Sequence of chain 1.A:
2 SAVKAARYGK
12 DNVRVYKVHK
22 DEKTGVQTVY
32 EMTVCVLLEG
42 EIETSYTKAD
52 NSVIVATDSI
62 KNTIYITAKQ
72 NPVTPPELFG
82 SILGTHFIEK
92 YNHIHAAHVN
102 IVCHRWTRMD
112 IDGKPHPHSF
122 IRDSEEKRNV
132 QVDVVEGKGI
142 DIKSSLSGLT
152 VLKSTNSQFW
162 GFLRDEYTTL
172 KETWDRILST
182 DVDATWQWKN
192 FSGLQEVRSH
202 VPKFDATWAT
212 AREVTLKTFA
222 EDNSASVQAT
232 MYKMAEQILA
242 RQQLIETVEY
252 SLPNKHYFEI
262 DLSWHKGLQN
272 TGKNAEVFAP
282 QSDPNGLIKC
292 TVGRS

Binding-site contacts:
Ligand atom N7 contacts residue THR58 of chain 2.A at 2.8 Å (h-bond).
Ligand atom C4 contacts residue ASN255 of chain 1.A at 3.9 Å.
Ligand atom C2 contacts residue ASN255 of chain 1.A at 3.8 Å.
Ligand atom O2 contacts residue VAL228 of chain 1.A at 2.9 Å (h-bond).
Ligand atom N3 contacts residue ARG177 of chain 1.A at 3.0 Å (salt-bridge).
Ligand atom O6 contacts residue GLN229 of chain 1.A at 2.9 Å (h-bond).
Ligand atom C5 contacts residue PHE160 of chain 1.A at 3.3 Å (hydrophobic).
Ligand atom C2 contacts residue ARG177 of chain 1.A at 3.6 Å.
Ligand atom N8 contacts residue ASP59 of chain 2.A at 3.8 Å.
Ligand atom N9 contacts residue THR58 of chain 2.A at 3.9 Å.
Ligand atom N1 contacts residue PHE160 of chain 1.A at 3.6 Å.
Ligand atom N3 contacts residue PHE160 of chain 1.A at 3.7 Å.
Ligand atom O6 contacts residue THR58 of chain 2.A at 3.8 Å.
Ligand atom C4 contacts residue ARG177 of chain 1.A at 3.8 Å.
Ligand atom N8 contacts residue LEU171 of chain 1.A at 3.7 Å.
Ligand atom N9 contacts residue PHE160 of chain 1.A at 3.4 Å.
Ligand atom O2 contacts residue ARG177 of chain 1.A at 2.9 Å (salt-bridge).
Ligand atom N8 contacts residue THR58 of chain 2.A at 3.2 Å (h-bond).
Ligand atom O6 contacts residue TYR9 of chain 2.A at 3.8 Å.
Ligand atom C6 contacts residue GLN229 of chain 1.A at 3.8 Å.
Ligand atom C2 contacts residue PHE160 of chain 1.A at 3.7 Å (hydrophobic).
Ligand atom O2 contacts residue PHE160 of chain 1.A at 4.0 Å.
Ligand atom O6 contacts residue PHE160 of chain 1.A at 3.9 Å.
Ligand atom N7 contacts residue PHE160 of chain 1.A at 3.5 Å.
Ligand atom C2 contacts residue VAL228 of chain 1.A at 4.0 Å (hydrophobic).
Ligand atom N8 contacts residue PHE160 of chain 1.A at 3.5 Å.
Ligand atom O6 contacts residue ILE55 of chain 2.A at 3.4 Å.
Ligand atom O2 contacts residue SER227 of chain 1.A at 3.5 Å.
Ligand atom O6 contacts residue ILE289 of chain 1.A at 4.0 Å.
Ligand atom C4 contacts residue PHE160 of chain 1.A at 3.2 Å (hydrophobic).
Ligand atom N8 contacts residue ALA57 of chain 2.A at 3.7 Å.
Ligand atom N9 contacts residue LEU171 of chain 1.A at 3.9 Å.
Ligand atom C6 contacts residue PHE160 of chain 1.A at 3.4 Å (hydrophobic).
Ligand atom O2 contacts residue ASN255 of chain 1.A at 4.0 Å.
Ligand atom N7 contacts residue ALA57 of chain 2.A at 3.5 Å.
Ligand atom N3 contacts residue ASN255 of chain 1.A at 3.3 Å (h-bond).
Ligand atom N1 contacts residue GLN229 of chain 1.A at 2.9 Å (h-bond).
Ligand atom O2 contacts residue GLN229 of chain 1.A at 3.8 Å.
Ligand atom C5 contacts residue THR58 of chain 2.A at 3.9 Å.
Ligand atom C2 contacts residue GLN229 of chain 1.A at 3.8 Å.

A protein and the small-molecule ligand that binds it are described below.
Small molecule (SMILES): O=c1[nH]c(=O)c2nn[nH]c2[nH]1

Sequence of chain 2.A:
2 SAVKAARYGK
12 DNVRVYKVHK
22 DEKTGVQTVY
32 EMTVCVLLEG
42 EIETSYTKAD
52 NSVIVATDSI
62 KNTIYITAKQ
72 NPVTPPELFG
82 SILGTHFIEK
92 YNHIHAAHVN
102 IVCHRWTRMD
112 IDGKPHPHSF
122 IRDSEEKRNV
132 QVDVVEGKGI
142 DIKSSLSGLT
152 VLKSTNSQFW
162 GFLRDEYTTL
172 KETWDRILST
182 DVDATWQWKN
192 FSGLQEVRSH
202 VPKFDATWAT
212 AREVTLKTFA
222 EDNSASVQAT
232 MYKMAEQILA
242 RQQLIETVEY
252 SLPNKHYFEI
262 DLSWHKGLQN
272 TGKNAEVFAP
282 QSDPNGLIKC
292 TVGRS